Sequence of chain 2.A:
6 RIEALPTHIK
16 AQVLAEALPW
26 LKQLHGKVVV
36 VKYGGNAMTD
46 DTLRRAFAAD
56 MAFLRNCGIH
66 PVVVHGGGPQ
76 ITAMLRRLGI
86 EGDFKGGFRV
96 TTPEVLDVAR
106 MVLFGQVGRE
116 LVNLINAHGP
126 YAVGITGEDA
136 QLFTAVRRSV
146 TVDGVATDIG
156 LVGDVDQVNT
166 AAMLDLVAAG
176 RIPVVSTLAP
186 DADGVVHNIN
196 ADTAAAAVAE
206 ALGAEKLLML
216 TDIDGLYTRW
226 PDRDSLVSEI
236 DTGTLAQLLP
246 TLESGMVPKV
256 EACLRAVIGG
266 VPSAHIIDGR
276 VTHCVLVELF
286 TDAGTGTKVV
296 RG

Binding-site contacts:
Ligand atom N contacts residue GLU283 of chain 2.A at 2.8 Å (salt-bridge).
Ligand atom OD contacts residue ALA288 of chain 2.A at 3.0 Å (h-bond).
Ligand atom C contacts residue LYS211 of chain 2.A at 3.0 Å.
Ligand atom OXT contacts residue GLU283 of chain 2.A at 3.6 Å (salt-bridge).
Ligand atom N contacts residue THR286 of chain 2.A at 3.0 Å (h-bond).
Ligand atom OD contacts residue ASP287 of chain 2.A at 2.9 Å (salt-bridge).
Ligand atom NH1 contacts residue SER233 of chain 2.A at 3.0 Å (h-bond).
Ligand atom CB contacts residue ASP287 of chain 2.A at 3.6 Å.
Ligand atom CZ contacts residue GLU283 of chain 2.A at 3.3 Å.
Ligand atom O contacts residue LYS293 of chain 2.A at 2.5 Å (salt-bridge).
Ligand atom NE contacts residue GLU283 of chain 2.A at 2.6 Å (salt-bridge).
Ligand atom O contacts residue HIS270 of chain 2.A at 3.5 Å.
Ligand atom N contacts residue LEU284 of chain 2.A at 2.8 Å (h-bond).
Ligand atom CB contacts residue THR286 of chain 2.A at 3.3 Å.
Ligand atom CZ contacts residue LYS293 of chain 2.A at 3.7 Å.
Ligand atom CG contacts residue ASP287 of chain 2.A at 3.3 Å.
Ligand atom CZ contacts residue ALA288 of chain 2.A at 3.4 Å (hydrophobic).
Ligand atom NH2 contacts residue LYS293 of chain 2.A at 3.0 Å (salt-bridge).
Ligand atom NH2 contacts residue SER233 of chain 2.A at 2.8 Å (h-bond).
Ligand atom OD contacts residue GLY289 of chain 2.A at 3.7 Å.
Ligand atom CA contacts residue GLU283 of chain 2.A at 3.4 Å.
Ligand atom CZ contacts residue GLY291 of chain 2.A at 3.7 Å.
Ligand atom C contacts residue HIS270 of chain 2.A at 3.8 Å.
Ligand atom NH2 contacts residue THR292 of chain 2.A at 3.4 Å.
Ligand atom N contacts residue TRP25 of chain 2.A at 3.3 Å.
Ligand atom CA contacts residue TRP25 of chain 2.A at 3.5 Å (hydrophobic).
Ligand atom CA contacts residue THR286 of chain 2.A at 3.5 Å.
Ligand atom NH1 contacts residue ALA288 of chain 2.A at 3.5 Å (h-bond).
Ligand atom NH2 contacts residue GLU283 of chain 2.A at 3.1 Å (salt-bridge).
Ligand atom O contacts residue LYS211 of chain 2.A at 2.9 Å (salt-bridge).
Ligand atom O contacts residue TRP25 of chain 2.A at 3.5 Å.
Ligand atom CB contacts residue GLU283 of chain 2.A at 3.0 Å.
Ligand atom NE contacts residue ALA288 of chain 2.A at 3.2 Å (h-bond).
Ligand atom OXT contacts residue LYS211 of chain 2.A at 2.3 Å (salt-bridge).
Ligand atom C contacts residue LYS293 of chain 2.A at 3.7 Å.
Ligand atom OXT contacts residue HIS270 of chain 2.A at 3.6 Å.
Ligand atom NH2 contacts residue GLY291 of chain 2.A at 2.6 Å (h-bond).
Ligand atom CZ contacts residue SER233 of chain 2.A at 3.3 Å.
Ligand atom NE contacts residue GLY289 of chain 2.A at 3.7 Å.
Ligand atom C contacts residue TRP25 of chain 2.A at 3.4 Å (hydrophobic).

A protein and the small-molecule ligand that binds it are described below.
Small molecule (SMILES): [H]/N=C(\N)NOCC[C@H](N)C(=O)O